Sequence of chain 1.A:
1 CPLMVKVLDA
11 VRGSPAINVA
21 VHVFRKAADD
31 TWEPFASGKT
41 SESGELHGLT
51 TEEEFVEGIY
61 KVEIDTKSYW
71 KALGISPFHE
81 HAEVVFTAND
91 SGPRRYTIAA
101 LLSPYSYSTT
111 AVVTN

Binding-site contacts:
Ligand atom O2 contacts residue VAL112 of chain 1.A at 3.6 Å.
Ligand atom O2 contacts residue ALA99 of chain 1.A at 3.9 Å.
Ligand atom C16 contacts residue ALA99 of chain 1.A at 3.6 Å (hydrophobic).
Ligand atom C7 contacts residue VAL112 of chain 1.A at 4.2 Å (hydrophobic).
Ligand atom C15 contacts residue THR110 of chain 1.A at 3.4 Å.
Ligand atom C8 contacts residue VAL112 of chain 1.A at 3.8 Å (hydrophobic).
Ligand atom C16 contacts residue THR110 of chain 1.A at 3.4 Å.
Ligand atom C13 contacts residue LEU8 of chain 1.A at 4.0 Å (hydrophobic).
Ligand atom O1 contacts residue LYS6 of chain 1.A at 3.4 Å (salt-bridge).
Ligand atom S contacts residue LYS6 of chain 1.A at 3.7 Å.
Ligand atom C15 contacts residue ALA99 of chain 1.A at 3.8 Å (hydrophobic).
Ligand atom O2 contacts residue THR97 of chain 1.A at 4.0 Å.
Ligand atom O2 contacts residue THR110 of chain 1.A at 4.3 Å.
Ligand atom S contacts residue THR97 of chain 1.A at 4.2 Å.
Ligand atom O3 contacts residue LYS6 of chain 1.A at 2.7 Å (salt-bridge).
Ligand atom O1 contacts residue THR97 of chain 1.A at 3.2 Å.
Ligand atom C11 contacts residue ALA99 of chain 1.A at 4.4 Å (hydrophobic).
Ligand atom C9 contacts residue VAL112 of chain 1.A at 3.9 Å (hydrophobic).
Ligand atom S contacts residue VAL112 of chain 1.A at 4.3 Å.

A protein and the small-molecule ligand that binds it are described below.
Small molecule (SMILES): O=S(=O)(O)c1cccc2cccc(Nc3ccccc3)c12